Sequence of chain 1.G:
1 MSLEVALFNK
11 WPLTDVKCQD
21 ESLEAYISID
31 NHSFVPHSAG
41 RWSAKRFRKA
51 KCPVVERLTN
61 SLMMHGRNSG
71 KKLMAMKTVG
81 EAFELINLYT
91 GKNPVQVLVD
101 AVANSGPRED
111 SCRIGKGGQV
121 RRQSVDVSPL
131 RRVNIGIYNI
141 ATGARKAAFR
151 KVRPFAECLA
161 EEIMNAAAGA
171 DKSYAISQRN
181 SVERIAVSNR

The protein below binds the small molecule below.
Small molecule (SMILES): CC[C@H]1CN2CCc3cc(OC)c(OC)cc3[C@@H]2C[C@@H]1C[C@H]1NCCc2cc(OC)c(OC)cc21

Sequence of chain 1.O:
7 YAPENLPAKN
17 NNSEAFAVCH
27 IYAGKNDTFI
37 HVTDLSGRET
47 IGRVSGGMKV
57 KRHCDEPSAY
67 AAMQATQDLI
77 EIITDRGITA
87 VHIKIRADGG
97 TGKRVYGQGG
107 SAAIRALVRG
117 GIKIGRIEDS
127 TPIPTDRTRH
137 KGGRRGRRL

Binding-site contacts:
Ligand atom CAK contacts residue LEU145 of chain 1.O at 3.6 Å (hydrophobic).
Ligand atom CBC contacts residue LEU145 of chain 1.O at 3.4 Å (hydrophobic).
Ligand atom CAC contacts residue GLY117 of chain 1.G at 4.4 Å.
Ligand atom CAW contacts residue LEU145 of chain 1.O at 4.0 Å (hydrophobic).
Ligand atom NAR contacts residue LEU145 of chain 1.O at 2.4 Å (h-bond).
Ligand atom CAL contacts residue LEU145 of chain 1.O at 4.1 Å (hydrophobic).
Ligand atom CAH contacts residue LEU145 of chain 1.O at 4.1 Å (hydrophobic).
Ligand atom CAA contacts residue LEU145 of chain 1.O at 3.7 Å (hydrophobic).
Ligand atom CBG contacts residue LEU145 of chain 1.O at 2.8 Å (hydrophobic).
Ligand atom CAO contacts residue LEU145 of chain 1.O at 4.2 Å (hydrophobic).
Ligand atom CAD contacts residue LEU145 of chain 1.O at 3.9 Å (hydrophobic).
Ligand atom CAC contacts residue GLY118 of chain 1.G at 4.1 Å.